Sequence of chain 1.B:
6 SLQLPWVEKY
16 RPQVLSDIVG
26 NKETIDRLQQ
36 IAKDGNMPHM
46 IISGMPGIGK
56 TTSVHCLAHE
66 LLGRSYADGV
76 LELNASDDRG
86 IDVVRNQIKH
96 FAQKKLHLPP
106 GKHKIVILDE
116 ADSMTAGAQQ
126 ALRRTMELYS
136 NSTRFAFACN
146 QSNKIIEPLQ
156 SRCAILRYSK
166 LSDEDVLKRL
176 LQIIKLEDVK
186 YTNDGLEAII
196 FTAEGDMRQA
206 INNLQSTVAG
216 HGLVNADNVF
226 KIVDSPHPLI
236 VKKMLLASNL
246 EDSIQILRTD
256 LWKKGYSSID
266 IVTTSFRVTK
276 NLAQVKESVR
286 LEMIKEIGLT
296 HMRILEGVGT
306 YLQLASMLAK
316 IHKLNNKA

Binding-site contacts:
Ligand atom O2A contacts residue THR57 of chain 1.B at 2.8 Å (h-bond).
Ligand atom S1G contacts residue ASN145 of chain 1.B at 3.3 Å (h-bond).
Ligand atom O2' contacts residue ARG16 of chain 1.B at 3.5 Å.
Ligand atom PB contacts residue GLY52 of chain 1.B at 3.4 Å.
Ligand atom O3B contacts residue PRO51 of chain 1.B at 3.5 Å.
Ligand atom O1A contacts residue ARG16 of chain 1.B at 3.4 Å (salt-bridge).
Ligand atom PG contacts residue ARG203 of chain 1.B at 3.4 Å.
Ligand atom O2B contacts residue GLY52 of chain 1.B at 3.2 Å (h-bond).
Ligand atom C8 contacts residue MET202 of chain 1.B at 3.5 Å (hydrophobic).
Ligand atom O3B contacts residue LYS55 of chain 1.B at 3.4 Å (salt-bridge).
Ligand atom O1A contacts residue THR56 of chain 1.B at 3.3 Å.
Ligand atom O2B contacts residue ILE53 of chain 1.B at 3.0 Å (h-bond).
Ligand atom O2B contacts residue GLY54 of chain 1.B at 2.9 Å (h-bond).
Ligand atom O3A contacts residue GLY52 of chain 1.B at 3.5 Å.
Ligand atom S1G contacts residue LYS55 of chain 1.B at 3.6 Å (salt-bridge).
Ligand atom O2A contacts residue GLY54 of chain 1.B at 3.5 Å.
Ligand atom O4' contacts residue ARG203 of chain 1.B at 3.6 Å.
Ligand atom N1 contacts residue VAL24 of chain 1.B at 3.2 Å (h-bond).
Ligand atom O3G contacts residue MG1 of chain 1.H at 3.1 Å.
Ligand atom O3G contacts residue ARG203 of chain 1.B at 3.4 Å (salt-bridge).
Ligand atom O1B contacts residue THR56 of chain 1.B at 2.9 Å (h-bond).
Ligand atom O2G contacts residue ARG203 of chain 1.B at 2.4 Å (salt-bridge).
Ligand atom O3G contacts residue ARG131 of chain 1.C at 2.5 Å (salt-bridge).
Ligand atom PA contacts residue THR57 of chain 1.B at 3.6 Å.
Ligand atom N6 contacts residue ILE23 of chain 1.B at 3.5 Å.
Ligand atom PG contacts residue MG1 of chain 1.H at 3.6 Å.
Ligand atom O2' contacts residue PRO17 of chain 1.B at 3.1 Å.
Ligand atom O2G contacts residue ARG131 of chain 1.C at 3.4 Å (salt-bridge).
Ligand atom O2G contacts residue PRO51 of chain 1.B at 3.3 Å.
Ligand atom O3' contacts residue VAL12 of chain 1.B at 2.6 Å (h-bond).
Ligand atom S1G contacts residue MG1 of chain 1.H at 2.8 Å.
Ligand atom N7 contacts residue GLY54 of chain 1.B at 3.5 Å (h-bond).
Ligand atom N6 contacts residue VAL24 of chain 1.B at 2.3 Å (h-bond).
Ligand atom C6 contacts residue VAL24 of chain 1.B at 3.5 Å (hydrophobic).
Ligand atom O1B contacts residue MG1 of chain 1.H at 3.1 Å.
Ligand atom O3B contacts residue GLY52 of chain 1.B at 2.6 Å (h-bond).
Ligand atom O2B contacts residue LYS55 of chain 1.B at 3.1 Å (salt-bridge).
Ligand atom N7 contacts residue ILE53 of chain 1.B at 3.4 Å.
Ligand atom N7 contacts residue MET202 of chain 1.B at 3.5 Å.
Ligand atom N1 contacts residue ILE23 of chain 1.B at 3.6 Å.

A small-molecule ligand and the protein it binds are described below.
Small molecule (SMILES): Nc1ncnc2c1ncn2[C@@H]1O[C@H](COP(=O)(O)OP(=O)(O)OP(O)(O)=S)[C@@H](O)[C@H]1O

Sequence of chain 1.C:
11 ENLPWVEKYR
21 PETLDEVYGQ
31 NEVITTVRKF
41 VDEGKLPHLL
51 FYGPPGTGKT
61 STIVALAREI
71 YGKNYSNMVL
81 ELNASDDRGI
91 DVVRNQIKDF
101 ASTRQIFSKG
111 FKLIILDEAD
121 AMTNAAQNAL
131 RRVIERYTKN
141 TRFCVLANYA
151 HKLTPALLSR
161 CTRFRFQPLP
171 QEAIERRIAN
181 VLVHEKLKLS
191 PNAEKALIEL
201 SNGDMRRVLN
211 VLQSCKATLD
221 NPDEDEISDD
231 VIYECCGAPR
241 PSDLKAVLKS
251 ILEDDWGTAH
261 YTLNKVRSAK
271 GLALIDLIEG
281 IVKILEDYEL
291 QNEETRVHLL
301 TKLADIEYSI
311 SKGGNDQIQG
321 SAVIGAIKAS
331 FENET